The small molecule below binds the protein below.
Small molecule (SMILES): Cn1nccc1C(=O)NCc1cccs1

Sequence of chain 1.A:
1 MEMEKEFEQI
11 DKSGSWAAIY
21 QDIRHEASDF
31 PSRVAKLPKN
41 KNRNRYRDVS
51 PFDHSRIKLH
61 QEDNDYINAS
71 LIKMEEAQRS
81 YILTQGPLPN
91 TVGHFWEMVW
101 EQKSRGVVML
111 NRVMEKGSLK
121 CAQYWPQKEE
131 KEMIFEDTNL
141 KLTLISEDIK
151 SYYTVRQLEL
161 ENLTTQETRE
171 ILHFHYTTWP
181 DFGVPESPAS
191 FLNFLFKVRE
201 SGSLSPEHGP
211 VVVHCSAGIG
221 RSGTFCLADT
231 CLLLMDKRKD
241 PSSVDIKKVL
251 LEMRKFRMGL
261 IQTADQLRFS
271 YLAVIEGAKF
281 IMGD

Binding-site contacts:
Ligand atom S15 contacts residue LEU88 of chain 1.A at 3.5 Å.
Ligand atom C14 contacts residue LEU88 of chain 1.A at 4.2 Å (hydrophobic).
Ligand atom O08 contacts residue LYS41 of chain 1.A at 4.0 Å.
Ligand atom O08 contacts residue ASN42 of chain 1.A at 3.1 Å.
Ligand atom C07 contacts residue ASN42 of chain 1.A at 3.6 Å.
Ligand atom C04 contacts residue LYS41 of chain 1.A at 3.4 Å.
Ligand atom C10 contacts residue ARG45 of chain 1.A at 4.4 Å.
Ligand atom N09 contacts residue LYS41 of chain 1.A at 4.0 Å.
Ligand atom C12 contacts residue LEU88 of chain 1.A at 4.4 Å (hydrophobic).
Ligand atom C07 contacts residue LYS41 of chain 1.A at 3.8 Å.
Ligand atom N09 contacts residue ASN44 of chain 1.A at 3.7 Å.
Ligand atom C05 contacts residue LYS41 of chain 1.A at 3.3 Å.
Ligand atom N02 contacts residue ASN42 of chain 1.A at 4.3 Å.
Ligand atom C11 contacts residue LEU88 of chain 1.A at 3.9 Å (hydrophobic).
Ligand atom N06 contacts residue LYS41 of chain 1.A at 3.9 Å.
Ligand atom C01 contacts residue ASN42 of chain 1.A at 3.8 Å.
Ligand atom N02 contacts residue LYS41 of chain 1.A at 4.4 Å.
Ligand atom C03 contacts residue LYS41 of chain 1.A at 3.9 Å.
Ligand atom C10 contacts residue ASN44 of chain 1.A at 3.3 Å.
Ligand atom S15 contacts residue ARG45 of chain 1.A at 4.5 Å.
Ligand atom C03 contacts residue ASN42 of chain 1.A at 4.1 Å.
Ligand atom C10 contacts residue LEU88 of chain 1.A at 4.2 Å (hydrophobic).
Ligand atom N09 contacts residue ASN42 of chain 1.A at 4.5 Å.